Sequence of chain 1.E:
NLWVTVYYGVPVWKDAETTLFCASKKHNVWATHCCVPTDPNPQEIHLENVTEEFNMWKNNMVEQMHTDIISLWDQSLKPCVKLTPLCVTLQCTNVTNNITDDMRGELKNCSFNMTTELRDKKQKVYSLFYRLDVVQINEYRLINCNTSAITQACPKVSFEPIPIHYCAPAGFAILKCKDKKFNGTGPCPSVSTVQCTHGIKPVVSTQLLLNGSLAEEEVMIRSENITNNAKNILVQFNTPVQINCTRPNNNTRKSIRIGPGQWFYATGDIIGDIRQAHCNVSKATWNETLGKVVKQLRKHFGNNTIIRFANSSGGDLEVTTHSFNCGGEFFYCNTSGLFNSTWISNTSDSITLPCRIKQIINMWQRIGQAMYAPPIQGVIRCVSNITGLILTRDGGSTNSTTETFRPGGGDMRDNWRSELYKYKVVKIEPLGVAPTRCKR

This small molecule binds to this protein.
Small molecule (SMILES): CC(=O)N[C@@H]1[C@@H](O)[C@H](O)[C@@H](CO)O[C@H]1O

Binding-site contacts:
Ligand atom C4 contacts residue ASN265 of chain 1.E at 4.2 Å.
Ligand atom C1 contacts residue ARG412 of chain 1.E at 3.8 Å.
Ligand atom C8 contacts residue ASN301 of chain 1.E at 3.2 Å.
Ligand atom N2 contacts residue ASN265 of chain 1.E at 2.9 Å (h-bond).
Ligand atom O5 contacts residue VAL414 of chain 1.E at 4.3 Å.
Ligand atom C2 contacts residue ASN265 of chain 1.E at 2.5 Å.
Ligand atom C1 contacts residue VAL414 of chain 1.E at 4.3 Å (hydrophobic).
Ligand atom C1 contacts residue ASN265 of chain 1.E at 1.5 Å.
Ligand atom C8 contacts residue SER303 of chain 1.E at 3.6 Å.
Ligand atom O5 contacts residue ASN265 of chain 1.E at 2.4 Å (h-bond).
Ligand atom C7 contacts residue ASN265 of chain 1.E at 3.4 Å.
Ligand atom O7 contacts residue ASN265 of chain 1.E at 3.5 Å (h-bond).
Ligand atom C3 contacts residue ASN265 of chain 1.E at 3.8 Å.
Ligand atom C8 contacts residue ASN265 of chain 1.E at 3.9 Å.
Ligand atom C8 contacts residue VAL302 of chain 1.E at 4.1 Å (hydrophobic).
Ligand atom O5 contacts residue ARG412 of chain 1.E at 3.2 Å (salt-bridge).
Ligand atom C5 contacts residue ASN265 of chain 1.E at 3.7 Å.
Ligand atom C8 contacts residue GLN263 of chain 1.E at 3.7 Å.
Ligand atom C7 contacts residue ASN301 of chain 1.E at 4.2 Å.
Ligand atom O7 contacts residue ASN301 of chain 1.E at 4.3 Å.